Sequence of chain 1.B:
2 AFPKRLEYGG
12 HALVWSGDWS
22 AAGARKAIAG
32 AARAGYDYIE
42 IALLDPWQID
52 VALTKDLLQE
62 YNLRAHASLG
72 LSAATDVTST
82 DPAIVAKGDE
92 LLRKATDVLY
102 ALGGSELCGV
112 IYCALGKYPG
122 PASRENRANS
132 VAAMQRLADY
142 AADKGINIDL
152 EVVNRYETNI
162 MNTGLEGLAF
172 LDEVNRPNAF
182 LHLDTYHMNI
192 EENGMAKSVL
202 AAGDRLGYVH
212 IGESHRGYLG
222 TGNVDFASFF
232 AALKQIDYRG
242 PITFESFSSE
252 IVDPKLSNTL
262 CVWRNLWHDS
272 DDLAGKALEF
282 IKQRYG

This protein binds this small molecule.
Small molecule (SMILES): O=C(CO)[C@H](O)[C@H](O)[C@H](O)CO

Binding-site contacts:
Ligand atom C6 contacts residue HIS12 of chain 1.B at 3.5 Å.
Ligand atom O5 contacts residue HIS211 of chain 1.B at 4.0 Å.
Ligand atom C5 contacts residue SER69 of chain 1.B at 4.0 Å.
Ligand atom O2 contacts residue GLU152 of chain 1.B at 3.2 Å (salt-bridge).
Ligand atom O2 contacts residue HIS188 of chain 1.B at 3.0 Å (h-bond).
Ligand atom C6 contacts residue GLU246 of chain 1.B at 4.0 Å.
Ligand atom C2 contacts residue GLU246 of chain 1.B at 3.8 Å.
Ligand atom C1 contacts residue GLU158 of chain 1.B at 3.0 Å.
Ligand atom O2 contacts residue GLU246 of chain 1.B at 3.0 Å (salt-bridge).
Ligand atom C1 contacts residue LEU261 of chain 1.B at 3.8 Å (hydrophobic).
Ligand atom C6 contacts residue SER69 of chain 1.B at 3.7 Å.
Ligand atom C1 contacts residue HIS188 of chain 1.B at 3.6 Å.
Ligand atom O6 contacts residue ALA43 of chain 1.B at 3.8 Å.
Ligand atom O1 contacts residue GLU158 of chain 1.B at 2.5 Å (salt-bridge).
Ligand atom C2 contacts residue ARG217 of chain 1.B at 3.6 Å.
Ligand atom O2 contacts residue ASP185 of chain 1.B at 3.0 Å (salt-bridge).
Ligand atom O2 contacts residue MN1 of chain 1.E at 2.2 Å.
Ligand atom O6 contacts residue SER69 of chain 1.B at 2.8 Å (h-bond).
Ligand atom C2 contacts residue HIS188 of chain 1.B at 3.5 Å.
Ligand atom C2 contacts residue GLU152 of chain 1.B at 3.7 Å.
Ligand atom O5 contacts residue GLU152 of chain 1.B at 3.3 Å (salt-bridge).
Ligand atom O3 contacts residue GLU152 of chain 1.B at 2.4 Å (salt-bridge).
Ligand atom C3 contacts residue GLU152 of chain 1.B at 2.6 Å.
Ligand atom O3 contacts residue MN1 of chain 1.E at 2.2 Å.
Ligand atom C2 contacts residue MN1 of chain 1.E at 2.9 Å.
Ligand atom O2 contacts residue ARG217 of chain 1.B at 2.8 Å (salt-bridge).
Ligand atom O1 contacts residue ARG217 of chain 1.B at 2.9 Å (salt-bridge).
Ligand atom O3 contacts residue HIS211 of chain 1.B at 3.0 Å.
Ligand atom C3 contacts residue MN1 of chain 1.E at 3.0 Å.
Ligand atom O5 contacts residue GLY110 of chain 1.B at 3.6 Å.
Ligand atom O6 contacts residue HIS12 of chain 1.B at 3.3 Å (h-bond).
Ligand atom C4 contacts residue GLU152 of chain 1.B at 3.8 Å.
Ligand atom O4 contacts residue VAL111 of chain 1.B at 3.5 Å.
Ligand atom O4 contacts residue LEU116 of chain 1.B at 3.5 Å.
Ligand atom O1 contacts residue HIS188 of chain 1.B at 2.8 Å (h-bond).
Ligand atom C3 contacts residue GLU246 of chain 1.B at 3.8 Å.
Ligand atom C1 contacts residue ARG217 of chain 1.B at 3.9 Å.
Ligand atom O3 contacts residue GLU246 of chain 1.B at 3.0 Å (salt-bridge).
Ligand atom O5 contacts residue SER69 of chain 1.B at 3.2 Å.
Ligand atom O1 contacts residue LEU261 of chain 1.B at 3.6 Å.